Sequence of chain 1.A:
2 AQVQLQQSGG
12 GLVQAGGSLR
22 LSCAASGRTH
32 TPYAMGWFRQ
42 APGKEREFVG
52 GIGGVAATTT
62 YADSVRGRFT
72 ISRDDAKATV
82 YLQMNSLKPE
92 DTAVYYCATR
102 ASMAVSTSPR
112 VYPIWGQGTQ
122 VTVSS

A protein and the small-molecule ligand that binds it are described below.
Small molecule (SMILES): O=C(Nc1ccc(Cl)cc1)Nc1ccc(Cl)c(Cl)c1

Binding-site contacts:
Ligand atom C3 contacts residue HIS31 of chain 1.A at 3.9 Å.
Ligand atom C12 contacts residue TYR34 of chain 1.A at 3.9 Å (hydrophobic).
Ligand atom N1 contacts residue THR100 of chain 1.A at 3.0 Å (h-bond).
Ligand atom N1 contacts residue TYR34 of chain 1.A at 3.6 Å.
Ligand atom CL2 contacts residue ALA102 of chain 1.A at 3.3 Å.
Ligand atom CL1 contacts residue THR32 of chain 1.A at 3.9 Å.
Ligand atom N7 contacts residue THR100 of chain 1.A at 3.0 Å (h-bond).
Ligand atom CL1 contacts residue THR80 of chain 1.A at 3.5 Å.
Ligand atom C8 contacts residue HIS31 of chain 1.A at 3.5 Å.
Ligand atom C6 contacts residue ALA79 of chain 1.A at 3.9 Å (hydrophobic).
Ligand atom C12 contacts residue ARG101 of chain 1.A at 3.5 Å.
Ligand atom O9 contacts residue HIS31 of chain 1.A at 3.0 Å (h-bond).
Ligand atom C1 contacts residue THR32 of chain 1.A at 3.8 Å.
Ligand atom C12 contacts residue THR100 of chain 1.A at 3.9 Å.
Ligand atom N7 contacts residue HIS31 of chain 1.A at 3.5 Å (h-bond).
Ligand atom C11 contacts residue THR100 of chain 1.A at 3.9 Å.
Ligand atom CL1 contacts residue ALA79 of chain 1.A at 3.5 Å.
Ligand atom C13 contacts residue ILE115 of chain 1.A at 3.9 Å (hydrophobic).
Ligand atom CL1 contacts residue VAL81 of chain 1.A at 3.8 Å.
Ligand atom C2 contacts residue VAL81 of chain 1.A at 3.7 Å (hydrophobic).
Ligand atom CL2 contacts residue ARG101 of chain 1.A at 3.7 Å.
Ligand atom C16 contacts residue ARG29 of chain 1.A at 3.5 Å.
Ligand atom O9 contacts residue THR30 of chain 1.A at 3.4 Å.
Ligand atom C13 contacts residue ALA102 of chain 1.A at 3.9 Å (hydrophobic).
Ligand atom C5 contacts residue ALA26 of chain 1.A at 3.8 Å (hydrophobic).
Ligand atom C4 contacts residue HIS31 of chain 1.A at 3.5 Å.
Ligand atom C6 contacts residue ALA26 of chain 1.A at 3.8 Å (hydrophobic).
Ligand atom C8 contacts residue THR100 of chain 1.A at 3.5 Å.
Ligand atom C16 contacts residue VAL4 of chain 1.A at 3.6 Å (hydrophobic).
Ligand atom CL2 contacts residue ILE115 of chain 1.A at 3.8 Å.
Ligand atom C11 contacts residue TYR34 of chain 1.A at 3.4 Å (hydrophobic).
Ligand atom C15 contacts residue VAL4 of chain 1.A at 3.9 Å (hydrophobic).
Ligand atom N7 contacts residue TYR34 of chain 1.A at 3.9 Å.
Ligand atom C15 contacts residue ARG29 of chain 1.A at 3.5 Å.
Ligand atom C3 contacts residue TYR34 of chain 1.A at 3.4 Å (hydrophobic).
Ligand atom C12 contacts residue ALA102 of chain 1.A at 3.9 Å (hydrophobic).
Ligand atom C2 contacts residue THR32 of chain 1.A at 3.6 Å.
Ligand atom C3 contacts residue MET36 of chain 1.A at 3.8 Å (hydrophobic).
Ligand atom CL3 contacts residue GLN3 of chain 1.A at 3.2 Å.
Ligand atom C16 contacts residue TYR34 of chain 1.A at 3.6 Å (hydrophobic).